Sequence of chain 1.G:
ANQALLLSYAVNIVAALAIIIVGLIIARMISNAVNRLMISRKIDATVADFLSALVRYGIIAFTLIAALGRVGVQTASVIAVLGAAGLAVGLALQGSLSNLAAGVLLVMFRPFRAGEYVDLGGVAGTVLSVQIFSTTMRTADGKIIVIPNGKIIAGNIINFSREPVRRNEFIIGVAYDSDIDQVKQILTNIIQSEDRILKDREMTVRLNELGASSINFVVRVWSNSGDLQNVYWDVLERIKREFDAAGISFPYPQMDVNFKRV

Binding-site contacts:
Ligand atom CCH contacts residue AV01 of chain 1.MA at 3.8 Å.
Ligand atom CCU contacts residue MET126 of chain 1.F at 3.9 Å (hydrophobic).
Ligand atom CBC contacts residue AV01 of chain 1.MA at 3.6 Å.
Ligand atom CBT contacts residue ILE150 of chain 1.G at 3.7 Å (hydrophobic).
Ligand atom CBH contacts residue ASP67 of chain 1.G at 4.0 Å.
Ligand atom OAT contacts residue MET126 of chain 1.F at 3.1 Å (h-bond).
Ligand atom OAN contacts residue AV01 of chain 1.MA at 2.6 Å (h-bond).
Ligand atom OBV contacts residue AV01 of chain 1.MA at 3.9 Å.
Ligand atom CBN contacts residue GLN149 of chain 1.G at 3.8 Å.
Ligand atom OAR contacts residue PHE127 of chain 1.F at 3.2 Å (h-bond).
Ligand atom CAA contacts residue LEU111 of chain 1.G at 3.8 Å (hydrophobic).
Ligand atom OAJ contacts residue GLN149 of chain 1.G at 2.9 Å (h-bond).
Ligand atom CCU contacts residue PHE127 of chain 1.F at 3.8 Å (hydrophobic).
Ligand atom CAB contacts residue LEU115 of chain 1.G at 3.6 Å (hydrophobic).
Ligand atom CBE contacts residue PHE151 of chain 1.G at 3.5 Å (hydrophobic).
Ligand atom OAV contacts residue MET126 of chain 1.F at 3.4 Å (h-bond).
Ligand atom CBI contacts residue AV01 of chain 1.MA at 4.0 Å.
Ligand atom OAV contacts residue AV01 of chain 1.MA at 3.4 Å (h-bond).
Ligand atom CBB contacts residue AV01 of chain 1.MA at 3.7 Å.
Ligand atom CBD contacts residue LEU118 of chain 1.G at 3.7 Å (hydrophobic).
Ligand atom CAY contacts residue LEU123 of chain 1.F at 3.9 Å (hydrophobic).
Ligand atom CAY contacts residue LEU111 of chain 1.G at 3.9 Å (hydrophobic).
Ligand atom OAP contacts residue MET126 of chain 1.F at 3.8 Å.
Ligand atom CAA contacts residue LEU123 of chain 1.F at 4.0 Å (hydrophobic).
Ligand atom CCH contacts residue PHE127 of chain 1.F at 3.7 Å (hydrophobic).
Ligand atom OAP contacts residue AV01 of chain 1.MA at 3.4 Å (h-bond).
Ligand atom CBH contacts residue AV01 of chain 1.MA at 3.3 Å.
Ligand atom CAB contacts residue SER114 of chain 1.G at 3.6 Å.
Ligand atom CBF contacts residue AV01 of chain 1.MA at 3.9 Å.
Ligand atom CAW contacts residue VAL122 of chain 1.F at 3.9 Å (hydrophobic).
Ligand atom CBK contacts residue ILE150 of chain 1.G at 4.0 Å (hydrophobic).
Ligand atom OCB contacts residue PHE127 of chain 1.F at 4.0 Å.
Ligand atom CBG contacts residue PHE151 of chain 1.G at 3.8 Å (hydrophobic).
Ligand atom O1 contacts residue AV01 of chain 1.MA at 3.4 Å (h-bond).
Ligand atom CAW contacts residue LEU123 of chain 1.F at 4.0 Å (hydrophobic).
Ligand atom OAT contacts residue PHE127 of chain 1.F at 3.0 Å (h-bond).
Ligand atom CAA contacts residue ALA119 of chain 1.F at 4.0 Å (hydrophobic).
Ligand atom CBR contacts residue ILE150 of chain 1.G at 3.7 Å (hydrophobic).
Ligand atom CCL contacts residue AV01 of chain 1.MA at 3.8 Å.
Ligand atom CBF contacts residue PHE68 of chain 1.G at 3.8 Å (hydrophobic).

This small molecule binds to this protein.
Small molecule (SMILES): CCCCCCCCCCC(CCCCCCCCCC)(CO[C@@H]1O[C@H](CO)[C@@H](O[C@H]2O[C@H](CO)[C@@H](O)[C@H](O)[C@H]2O)[C@H](O)[C@H]1O)CO[C@@H]1O[C@H](CO)[C@@H](O[C@H]2O[C@H](CO)[C@@H](O)[C@H](O)[C@H]2O)[C@H](O)[C@H]1O

Sequence of chain 1.F:
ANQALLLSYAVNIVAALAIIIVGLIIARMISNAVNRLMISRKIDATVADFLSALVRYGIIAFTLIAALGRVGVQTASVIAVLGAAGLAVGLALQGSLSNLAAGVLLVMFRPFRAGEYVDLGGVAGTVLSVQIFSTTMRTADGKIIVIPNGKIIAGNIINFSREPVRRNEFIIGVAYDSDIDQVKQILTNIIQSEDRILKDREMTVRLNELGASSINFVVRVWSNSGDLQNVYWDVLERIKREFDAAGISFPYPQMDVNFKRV